Sequence of chain 1.C:
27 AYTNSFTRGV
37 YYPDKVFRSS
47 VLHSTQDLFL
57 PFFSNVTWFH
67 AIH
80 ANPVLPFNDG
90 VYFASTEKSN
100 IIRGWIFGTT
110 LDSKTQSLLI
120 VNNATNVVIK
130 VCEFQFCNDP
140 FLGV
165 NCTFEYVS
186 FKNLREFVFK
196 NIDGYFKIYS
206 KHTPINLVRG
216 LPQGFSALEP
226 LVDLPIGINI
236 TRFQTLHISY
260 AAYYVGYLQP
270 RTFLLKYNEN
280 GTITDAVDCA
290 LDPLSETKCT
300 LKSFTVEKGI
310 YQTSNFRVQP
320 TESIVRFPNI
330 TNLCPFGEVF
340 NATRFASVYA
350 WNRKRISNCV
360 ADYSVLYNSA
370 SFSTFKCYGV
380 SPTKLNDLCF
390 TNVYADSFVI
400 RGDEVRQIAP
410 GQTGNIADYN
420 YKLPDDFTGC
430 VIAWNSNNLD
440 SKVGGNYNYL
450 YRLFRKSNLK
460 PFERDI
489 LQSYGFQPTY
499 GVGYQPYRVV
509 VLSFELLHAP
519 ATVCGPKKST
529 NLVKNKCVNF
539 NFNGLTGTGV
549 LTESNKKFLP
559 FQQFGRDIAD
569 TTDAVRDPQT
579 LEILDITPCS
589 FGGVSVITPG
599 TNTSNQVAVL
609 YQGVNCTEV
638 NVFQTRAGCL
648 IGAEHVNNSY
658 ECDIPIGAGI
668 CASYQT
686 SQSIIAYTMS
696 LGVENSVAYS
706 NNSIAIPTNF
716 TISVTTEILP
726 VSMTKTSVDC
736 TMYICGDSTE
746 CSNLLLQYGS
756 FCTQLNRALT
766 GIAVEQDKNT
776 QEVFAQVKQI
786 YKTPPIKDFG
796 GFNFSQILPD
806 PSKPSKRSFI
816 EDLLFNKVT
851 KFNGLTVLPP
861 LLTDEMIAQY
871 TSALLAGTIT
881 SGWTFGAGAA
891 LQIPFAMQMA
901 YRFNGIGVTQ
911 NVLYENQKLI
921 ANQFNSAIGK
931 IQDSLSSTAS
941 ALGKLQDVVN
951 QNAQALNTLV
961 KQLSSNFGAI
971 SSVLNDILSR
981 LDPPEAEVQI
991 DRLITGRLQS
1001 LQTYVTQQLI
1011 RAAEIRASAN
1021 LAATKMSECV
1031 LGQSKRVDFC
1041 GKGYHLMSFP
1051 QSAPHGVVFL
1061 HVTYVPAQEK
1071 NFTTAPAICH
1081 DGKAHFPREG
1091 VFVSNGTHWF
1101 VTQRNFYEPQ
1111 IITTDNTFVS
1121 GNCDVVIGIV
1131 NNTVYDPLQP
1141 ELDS

Binding-site contacts:
Ligand atom O7 contacts residue ASN1071 of chain 1.B at 4.4 Å.
Ligand atom O5 contacts residue ASN1071 of chain 1.B at 2.4 Å (h-bond).
Ligand atom C8 contacts residue LYS1070 of chain 1.B at 4.2 Å.
Ligand atom C4 contacts residue ASN1071 of chain 1.B at 4.2 Å.
Ligand atom C8 contacts residue ASN1071 of chain 1.B at 4.0 Å.
Ligand atom O5 contacts residue ALA703 of chain 1.B at 4.2 Å.
Ligand atom C7 contacts residue ASN1071 of chain 1.B at 3.7 Å.
Ligand atom C6 contacts residue ALA703 of chain 1.B at 4.1 Å (hydrophobic).
Ligand atom C8 contacts residue GLU1069 of chain 1.B at 3.2 Å.
Ligand atom N2 contacts residue ASN1071 of chain 1.B at 2.8 Å (h-bond).
Ligand atom C7 contacts residue GLU1069 of chain 1.B at 4.5 Å.
Ligand atom C2 contacts residue ASN1071 of chain 1.B at 2.5 Å.
Ligand atom O6 contacts residue ALA703 of chain 1.B at 4.1 Å.
Ligand atom C1 contacts residue GLN892 of chain 1.C at 4.2 Å.
Ligand atom C1 contacts residue ASN1071 of chain 1.B at 1.4 Å.
Ligand atom C5 contacts residue ASN1071 of chain 1.B at 3.7 Å.
Ligand atom C3 contacts residue ASN1071 of chain 1.B at 3.8 Å.
Ligand atom C5 contacts residue ALA703 of chain 1.B at 3.7 Å (hydrophobic).

Sequence of chain 1.B:
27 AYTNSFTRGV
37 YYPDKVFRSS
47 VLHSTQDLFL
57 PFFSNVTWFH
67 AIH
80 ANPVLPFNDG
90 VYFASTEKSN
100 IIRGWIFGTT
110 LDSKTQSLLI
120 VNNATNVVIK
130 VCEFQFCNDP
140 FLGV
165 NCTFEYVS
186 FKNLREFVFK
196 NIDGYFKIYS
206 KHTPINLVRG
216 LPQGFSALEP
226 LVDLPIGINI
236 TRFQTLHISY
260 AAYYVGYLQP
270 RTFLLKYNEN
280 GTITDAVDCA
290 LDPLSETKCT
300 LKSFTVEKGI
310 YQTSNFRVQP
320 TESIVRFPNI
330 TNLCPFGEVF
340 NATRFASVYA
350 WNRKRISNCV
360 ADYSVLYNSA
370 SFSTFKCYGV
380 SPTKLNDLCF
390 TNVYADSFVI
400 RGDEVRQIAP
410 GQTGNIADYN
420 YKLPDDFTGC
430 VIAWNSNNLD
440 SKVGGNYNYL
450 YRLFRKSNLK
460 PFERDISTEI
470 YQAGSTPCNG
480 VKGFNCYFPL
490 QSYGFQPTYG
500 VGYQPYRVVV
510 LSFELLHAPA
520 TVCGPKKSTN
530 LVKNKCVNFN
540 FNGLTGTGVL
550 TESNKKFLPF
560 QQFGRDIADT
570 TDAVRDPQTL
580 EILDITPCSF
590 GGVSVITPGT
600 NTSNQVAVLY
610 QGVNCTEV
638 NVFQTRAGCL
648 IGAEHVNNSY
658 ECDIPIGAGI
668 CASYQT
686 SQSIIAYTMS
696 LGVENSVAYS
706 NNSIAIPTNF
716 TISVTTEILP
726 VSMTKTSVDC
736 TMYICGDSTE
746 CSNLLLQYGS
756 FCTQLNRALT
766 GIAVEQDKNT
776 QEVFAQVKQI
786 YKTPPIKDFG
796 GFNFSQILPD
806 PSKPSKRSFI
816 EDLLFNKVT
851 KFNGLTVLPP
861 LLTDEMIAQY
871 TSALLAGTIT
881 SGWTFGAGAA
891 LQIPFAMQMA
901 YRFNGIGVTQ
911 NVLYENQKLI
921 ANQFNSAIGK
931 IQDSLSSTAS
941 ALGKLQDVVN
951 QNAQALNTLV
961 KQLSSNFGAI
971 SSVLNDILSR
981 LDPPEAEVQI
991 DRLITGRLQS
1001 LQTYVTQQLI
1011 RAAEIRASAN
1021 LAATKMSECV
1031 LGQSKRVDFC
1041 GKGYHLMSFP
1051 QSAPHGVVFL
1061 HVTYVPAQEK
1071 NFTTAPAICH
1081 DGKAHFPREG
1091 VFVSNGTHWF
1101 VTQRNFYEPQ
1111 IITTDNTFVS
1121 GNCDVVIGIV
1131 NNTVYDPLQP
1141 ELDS

The small molecule below binds the protein below.
Small molecule (SMILES): CC(=O)N[C@@H]1[C@@H](O)[C@H](O)[C@@H](CO)O[C@H]1O